Binding-site contacts:
Ligand atom O8 contacts residue GLN65 of chain 1.A at 3.8 Å.
Ligand atom C9 contacts residue ILE244 of chain 1.A at 3.7 Å (hydrophobic).
Ligand atom C9 contacts residue TYR262 of chain 1.A at 3.8 Å (hydrophobic).
Ligand atom O6 contacts residue LEU85 of chain 1.A at 3.4 Å.
Ligand atom C21 contacts residue ILE266 of chain 1.A at 3.8 Å (hydrophobic).
Ligand atom C16 contacts residue LEU85 of chain 1.A at 3.6 Å (hydrophobic).
Ligand atom C19 contacts residue GLN65 of chain 1.A at 3.4 Å.
Ligand atom O1 contacts residue TYR270 of chain 1.A at 3.2 Å.
Ligand atom O7 contacts residue VAL84 of chain 1.A at 3.3 Å.
Ligand atom C7 contacts residue HIS241 of chain 1.A at 3.5 Å.
Ligand atom C17 contacts residue CYS160 of chain 1.A at 3.5 Å (hydrophobic).
Ligand atom C7 contacts residue ILE244 of chain 1.A at 3.7 Å (hydrophobic).
Ligand atom O1 contacts residue ASP88 of chain 1.A at 3.8 Å.
Ligand atom C19 contacts residue ASP88 of chain 1.A at 3.7 Å.
Ligand atom C6 contacts residue ILE244 of chain 1.A at 3.6 Å (hydrophobic).
Ligand atom C15 contacts residue GLN65 of chain 1.A at 3.6 Å.
Ligand atom C11 contacts residue TYR262 of chain 1.A at 3.5 Å (hydrophobic).
Ligand atom O6 contacts residue CYS160 of chain 1.A at 3.9 Å.
Ligand atom C10 contacts residue TYR89 of chain 1.A at 3.6 Å (hydrophobic).
Ligand atom C14 contacts residue GLN65 of chain 1.A at 3.7 Å.
Ligand atom O8 contacts residue ILE266 of chain 1.A at 3.5 Å.
Ligand atom C7 contacts residue VAL180 of chain 1.A at 3.6 Å (hydrophobic).
Ligand atom O1 contacts residue VAL58 of chain 1.A at 3.8 Å.
Ligand atom C3 contacts residue ASP88 of chain 1.A at 3.9 Å.
Ligand atom C18 contacts residue LEU85 of chain 1.A at 3.9 Å (hydrophobic).
Ligand atom O3 contacts residue ILE244 of chain 1.A at 3.3 Å.
Ligand atom C1 contacts residue GLY269 of chain 1.A at 3.9 Å.
Ligand atom C18 contacts residue GLN65 of chain 1.A at 3.1 Å.
Ligand atom O4 contacts residue ILE244 of chain 1.A at 3.9 Å.
Ligand atom C21 contacts residue TYR262 of chain 1.A at 3.3 Å (hydrophobic).
Ligand atom C15 contacts residue LEU85 of chain 1.A at 3.5 Å (hydrophobic).
Ligand atom C9 contacts residue ILE240 of chain 1.A at 3.7 Å (hydrophobic).
Ligand atom C23 contacts residue ASP88 of chain 1.A at 3.8 Å.
Ligand atom C2 contacts residue ASP88 of chain 1.A at 3.2 Å.
Ligand atom C16 contacts residue CYS160 of chain 1.A at 3.5 Å (hydrophobic).
Ligand atom O7 contacts residue LEU85 of chain 1.A at 3.7 Å.
Ligand atom C18 contacts residue ASP88 of chain 1.A at 3.8 Å.
Ligand atom C1 contacts residue VAL58 of chain 1.A at 3.7 Å (hydrophobic).
Ligand atom C1 contacts residue TRP237 of chain 1.A at 3.6 Å (hydrophobic).
Ligand atom O3 contacts residue ILE240 of chain 1.A at 3.7 Å.

A small-molecule ligand and the protein it binds are described below.
Small molecule (SMILES): COCO[C@H]1C[C@@H](C(=O)OC)[C@]2(C)CC[C@H]3C(=O)O[C@H](c4ccoc4)C[C@]3(C)[C@H]2C1=O

Sequence of chain 1.A:
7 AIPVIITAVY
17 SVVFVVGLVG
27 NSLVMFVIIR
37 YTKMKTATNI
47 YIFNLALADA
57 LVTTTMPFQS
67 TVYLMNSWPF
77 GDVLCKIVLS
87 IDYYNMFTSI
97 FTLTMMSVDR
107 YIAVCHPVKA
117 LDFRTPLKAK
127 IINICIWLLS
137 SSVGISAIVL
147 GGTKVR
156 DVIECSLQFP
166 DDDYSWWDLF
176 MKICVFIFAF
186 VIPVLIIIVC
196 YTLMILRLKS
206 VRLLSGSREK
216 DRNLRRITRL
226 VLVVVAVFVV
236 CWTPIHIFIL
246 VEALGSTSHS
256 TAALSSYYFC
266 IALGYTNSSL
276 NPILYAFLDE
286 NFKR